A small-molecule ligand and the protein it binds are described below.
Small molecule (SMILES): CC(=O)N[C@@H]1[C@@H](O)[C@H](O)[C@@H](CO)O[C@H]1O

Sequence of chain 1.B:
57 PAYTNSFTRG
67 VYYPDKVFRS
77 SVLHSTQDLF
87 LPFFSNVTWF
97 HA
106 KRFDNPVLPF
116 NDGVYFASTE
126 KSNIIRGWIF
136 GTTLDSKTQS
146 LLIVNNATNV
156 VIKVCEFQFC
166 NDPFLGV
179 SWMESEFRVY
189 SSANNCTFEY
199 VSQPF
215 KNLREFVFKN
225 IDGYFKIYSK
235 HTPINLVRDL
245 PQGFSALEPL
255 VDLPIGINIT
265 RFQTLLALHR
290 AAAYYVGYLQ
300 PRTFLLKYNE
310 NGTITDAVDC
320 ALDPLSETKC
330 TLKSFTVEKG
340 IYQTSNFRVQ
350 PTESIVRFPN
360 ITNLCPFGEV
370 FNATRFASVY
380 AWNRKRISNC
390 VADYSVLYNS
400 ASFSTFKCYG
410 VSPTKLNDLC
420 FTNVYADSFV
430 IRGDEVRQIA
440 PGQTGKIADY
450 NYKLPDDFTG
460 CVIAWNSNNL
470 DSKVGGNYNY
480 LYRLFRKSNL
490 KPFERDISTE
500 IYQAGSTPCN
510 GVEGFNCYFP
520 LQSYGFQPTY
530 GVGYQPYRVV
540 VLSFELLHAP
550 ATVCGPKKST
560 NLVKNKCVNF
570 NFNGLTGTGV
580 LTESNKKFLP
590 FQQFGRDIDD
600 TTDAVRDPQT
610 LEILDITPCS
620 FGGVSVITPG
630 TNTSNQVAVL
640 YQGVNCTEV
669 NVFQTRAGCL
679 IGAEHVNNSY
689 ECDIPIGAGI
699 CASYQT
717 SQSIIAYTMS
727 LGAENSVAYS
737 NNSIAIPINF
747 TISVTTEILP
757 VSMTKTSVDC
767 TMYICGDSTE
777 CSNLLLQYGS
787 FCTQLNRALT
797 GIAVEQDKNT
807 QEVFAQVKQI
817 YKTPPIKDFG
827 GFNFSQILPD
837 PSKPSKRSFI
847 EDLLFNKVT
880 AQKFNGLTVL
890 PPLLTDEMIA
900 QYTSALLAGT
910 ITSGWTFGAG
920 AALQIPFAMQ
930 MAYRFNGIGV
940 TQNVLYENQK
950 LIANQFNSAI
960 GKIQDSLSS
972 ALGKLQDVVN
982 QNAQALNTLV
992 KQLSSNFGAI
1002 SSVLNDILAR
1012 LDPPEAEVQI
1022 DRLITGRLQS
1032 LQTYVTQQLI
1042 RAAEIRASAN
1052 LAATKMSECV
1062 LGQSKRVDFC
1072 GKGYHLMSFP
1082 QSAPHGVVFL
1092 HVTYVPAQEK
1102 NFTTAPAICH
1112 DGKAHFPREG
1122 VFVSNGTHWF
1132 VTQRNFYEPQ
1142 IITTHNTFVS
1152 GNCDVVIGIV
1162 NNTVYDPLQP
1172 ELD

Binding-site contacts:
Ligand atom O5 contacts residue SER831 of chain 1.B at 3.6 Å (h-bond).
Ligand atom C4 contacts residue ASN829 of chain 1.B at 4.2 Å.
Ligand atom C5 contacts residue ASN829 of chain 1.B at 3.7 Å.
Ligand atom C7 contacts residue ASN829 of chain 1.B at 3.8 Å.
Ligand atom C1 contacts residue ASN829 of chain 1.B at 1.4 Å.
Ligand atom O5 contacts residue ASN829 of chain 1.B at 2.4 Å (h-bond).
Ligand atom C1 contacts residue SER831 of chain 1.B at 3.4 Å.
Ligand atom C3 contacts residue ASN829 of chain 1.B at 3.8 Å.
Ligand atom O7 contacts residue ASN829 of chain 1.B at 4.3 Å.
Ligand atom N2 contacts residue ASN829 of chain 1.B at 2.9 Å (h-bond).
Ligand atom C2 contacts residue ASN829 of chain 1.B at 2.5 Å.
Ligand atom C5 contacts residue SER831 of chain 1.B at 3.8 Å.